Binding-site contacts:
Ligand atom CAT contacts residue HIS440 of chain 2.A at 3.7 Å.
Ligand atom CBJ contacts residue PHE330 of chain 2.A at 3.6 Å (hydrophobic).
Ligand atom CAL contacts residue TYR334 of chain 2.A at 3.9 Å (hydrophobic).
Ligand atom CBF contacts residue TRP84 of chain 2.A at 3.5 Å (hydrophobic).
Ligand atom CAM contacts residue TYR121 of chain 2.A at 2.9 Å (hydrophobic).
Ligand atom CAR contacts residue TYR334 of chain 2.A at 3.6 Å (hydrophobic).
Ligand atom NAY contacts residue TRP84 of chain 2.A at 3.5 Å.
Ligand atom CBG contacts residue TRP84 of chain 2.A at 3.6 Å (hydrophobic).
Ligand atom CL contacts residue MET436 of chain 2.A at 3.7 Å.
Ligand atom CAI contacts residue TRP84 of chain 2.A at 3.5 Å (hydrophobic).
Ligand atom CAS contacts residue PHE330 of chain 2.A at 3.8 Å (hydrophobic).
Ligand atom CAF contacts residue TYR334 of chain 2.A at 3.9 Å (hydrophobic).
Ligand atom CAF contacts residue PHE330 of chain 2.A at 3.2 Å (hydrophobic).
Ligand atom CL contacts residue TRP432 of chain 2.A at 3.4 Å.
Ligand atom CAQ contacts residue TRP84 of chain 2.A at 3.7 Å (hydrophobic).
Ligand atom CL contacts residue PHE330 of chain 2.A at 3.8 Å.
Ligand atom CZ3 contacts residue TYR70 of chain 2.A at 3.2 Å (hydrophobic).
Ligand atom CBB contacts residue PHE330 of chain 2.A at 3.2 Å (hydrophobic).
Ligand atom CAK contacts residue PHE330 of chain 2.A at 3.6 Å (hydrophobic).
Ligand atom CL contacts residue ILE439 of chain 2.A at 3.8 Å.
Ligand atom CAN contacts residue TYR121 of chain 2.A at 2.9 Å (hydrophobic).
Ligand atom CAL contacts residue TYR121 of chain 2.A at 3.5 Å (hydrophobic).
Ligand atom CBJ contacts residue TRP84 of chain 2.A at 3.5 Å (hydrophobic).
Ligand atom CBD contacts residue HIS440 of chain 2.A at 3.8 Å.
Ligand atom NAW contacts residue HIS440 of chain 2.A at 2.9 Å (h-bond).
Ligand atom CD1 contacts residue TRP279 of chain 2.A at 3.7 Å (hydrophobic).
Ligand atom CAF contacts residue TRP432 of chain 2.A at 3.7 Å (hydrophobic).
Ligand atom CBE contacts residue TRP84 of chain 2.A at 3.8 Å (hydrophobic).
Ligand atom CAI contacts residue PHE330 of chain 2.A at 3.3 Å (hydrophobic).
Ligand atom CAT contacts residue GLU199 of chain 2.A at 3.8 Å.
Ligand atom CAK contacts residue TYR442 of chain 2.A at 3.8 Å (hydrophobic).
Ligand atom CE2 contacts residue TRP279 of chain 2.A at 3.8 Å (hydrophobic).
Ligand atom CAK contacts residue HIS440 of chain 2.A at 3.5 Å.
Ligand atom O contacts residue TYR334 of chain 2.A at 3.8 Å.
Ligand atom CAP contacts residue GLU199 of chain 2.A at 3.4 Å.
Ligand atom CE3 contacts residue TYR70 of chain 2.A at 3.4 Å (hydrophobic).
Ligand atom CBG contacts residue HIS440 of chain 2.A at 3.7 Å.
Ligand atom NAW contacts residue TRP84 of chain 2.A at 3.8 Å.
Ligand atom NE1 contacts residue TRP279 of chain 2.A at 3.2 Å.
Ligand atom N contacts residue TRP279 of chain 2.A at 3.2 Å.

A small-molecule ligand and the protein it binds are described below.
Small molecule (SMILES): N[C@@H](Cc1c[nH]c2ccccc12)C(=O)NCCCCCCNc1c2c(nc3cc(Cl)ccc13)CCCC2

Sequence of chain 2.A:
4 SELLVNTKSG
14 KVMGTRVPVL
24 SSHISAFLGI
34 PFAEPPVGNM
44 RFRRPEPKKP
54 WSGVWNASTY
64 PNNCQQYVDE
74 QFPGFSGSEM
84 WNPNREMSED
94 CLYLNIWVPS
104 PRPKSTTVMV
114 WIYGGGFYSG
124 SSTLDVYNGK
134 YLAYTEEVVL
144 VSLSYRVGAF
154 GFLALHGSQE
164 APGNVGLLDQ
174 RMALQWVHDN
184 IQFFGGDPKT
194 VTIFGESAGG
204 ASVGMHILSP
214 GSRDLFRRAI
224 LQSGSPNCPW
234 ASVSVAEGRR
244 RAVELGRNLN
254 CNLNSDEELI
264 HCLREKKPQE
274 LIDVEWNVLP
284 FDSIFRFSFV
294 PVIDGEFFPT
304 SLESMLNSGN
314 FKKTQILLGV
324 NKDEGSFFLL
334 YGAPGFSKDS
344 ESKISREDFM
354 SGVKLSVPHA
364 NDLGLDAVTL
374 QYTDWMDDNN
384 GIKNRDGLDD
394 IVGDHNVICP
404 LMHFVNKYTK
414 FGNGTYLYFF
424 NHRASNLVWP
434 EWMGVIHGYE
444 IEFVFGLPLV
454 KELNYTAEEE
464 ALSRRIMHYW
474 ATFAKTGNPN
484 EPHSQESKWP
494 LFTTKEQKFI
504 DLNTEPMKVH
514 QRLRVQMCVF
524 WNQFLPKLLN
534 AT